Sequence of chain 1.A:
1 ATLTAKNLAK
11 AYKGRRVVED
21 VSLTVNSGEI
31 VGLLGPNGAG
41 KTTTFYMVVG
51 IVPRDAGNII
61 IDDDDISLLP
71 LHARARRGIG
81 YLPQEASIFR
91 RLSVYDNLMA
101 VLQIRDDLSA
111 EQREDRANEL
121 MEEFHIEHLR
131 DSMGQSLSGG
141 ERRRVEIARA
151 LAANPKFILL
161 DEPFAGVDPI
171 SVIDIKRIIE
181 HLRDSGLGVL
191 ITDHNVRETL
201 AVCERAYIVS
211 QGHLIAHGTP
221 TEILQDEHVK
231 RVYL

The small molecule below binds the protein below.
Small molecule (SMILES): CO[C@@H]1[C@@H](OC(N)=O)[C@@H](O)[C@H](Oc2ccc3c(O)c(NC(=O)c4ccc(O)c(CC=C(C)C)c4)c(=O)oc3c2C)OC1(C)C

Binding-site contacts:
Ligand atom O11 contacts residue PRO83 of chain 1.A at 3.5 Å.
Ligand atom C4 contacts residue PRO83 of chain 1.A at 4.2 Å (hydrophobic).
Ligand atom C8 contacts residue SER87 of chain 1.A at 3.7 Å.
Ligand atom C23 contacts residue ARG149 of chain 1.A at 3.5 Å.
Ligand atom C5 contacts residue SER87 of chain 1.A at 3.9 Å.
Ligand atom C18 contacts residue GLU85 of chain 1.A at 3.8 Å.
Ligand atom C2 contacts residue TYR81 of chain 1.A at 3.8 Å (hydrophobic).
Ligand atom C26 contacts residue ARG149 of chain 1.A at 3.8 Å.
Ligand atom C17 contacts residue GLU85 of chain 1.A at 3.9 Å.
Ligand atom C6 contacts residue SER87 of chain 1.A at 4.0 Å.
Ligand atom C26 contacts residue VAL101 of chain 1.A at 3.7 Å (hydrophobic).
Ligand atom C28 contacts residue HIS72 of chain 1.A at 4.2 Å.
Ligand atom O3 contacts residue GLU85 of chain 1.A at 3.6 Å.
Ligand atom O5 contacts residue LEU71 of chain 1.A at 4.0 Å.
Ligand atom C19 contacts residue ALA86 of chain 1.A at 3.4 Å (hydrophobic).
Ligand atom C7 contacts residue ALA86 of chain 1.A at 3.7 Å (hydrophobic).
Ligand atom C2 contacts residue PRO83 of chain 1.A at 3.9 Å (hydrophobic).
Ligand atom C13 contacts residue ALA86 of chain 1.A at 4.2 Å (hydrophobic).
Ligand atom O9 contacts residue SER87 of chain 1.A at 3.9 Å.
Ligand atom C1 contacts residue VAL101 of chain 1.A at 3.6 Å (hydrophobic).
Ligand atom C11 contacts residue PHE89 of chain 1.A at 4.1 Å (hydrophobic).
Ligand atom C9 contacts residue SER87 of chain 1.A at 3.8 Å.
Ligand atom C29 contacts residue HIS72 of chain 1.A at 3.5 Å.
Ligand atom O1 contacts residue VAL101 of chain 1.A at 4.2 Å.
Ligand atom C10 contacts residue PHE89 of chain 1.A at 4.1 Å (hydrophobic).
Ligand atom C26 contacts residue PHE89 of chain 1.A at 3.8 Å (hydrophobic).
Ligand atom O5 contacts residue HIS72 of chain 1.A at 3.7 Å.
Ligand atom C5 contacts residue PRO83 of chain 1.A at 4.0 Å (hydrophobic).
Ligand atom O10 contacts residue PRO83 of chain 1.A at 3.4 Å.
Ligand atom C7 contacts residue SER87 of chain 1.A at 3.7 Å.
Ligand atom O10 contacts residue SER87 of chain 1.A at 4.0 Å.
Ligand atom N1 contacts residue LEU71 of chain 1.A at 3.3 Å.
Ligand atom C19 contacts residue GLU85 of chain 1.A at 4.0 Å.
Ligand atom O7 contacts residue PHE89 of chain 1.A at 4.0 Å.
Ligand atom C12 contacts residue LEU71 of chain 1.A at 3.7 Å (hydrophobic).
Ligand atom N1 contacts residue HIS72 of chain 1.A at 4.1 Å.
Ligand atom N2 contacts residue ALA86 of chain 1.A at 3.1 Å (h-bond).
Ligand atom O6 contacts residue HIS72 of chain 1.A at 2.9 Å (h-bond).
Ligand atom C6 contacts residue PRO83 of chain 1.A at 3.7 Å (hydrophobic).
Ligand atom N1 contacts residue ALA75 of chain 1.A at 3.4 Å.